The small molecule below binds the protein below.
Small molecule (SMILES): CC(=O)N[C@H]1[C@H](O[C@H]2[C@H](O)[C@@H](NC(C)=O)CO[C@@H]2CO)O[C@H](CO)[C@@H](O[C@@H]2O[C@H](CO)[C@@H](O)[C@H](O)[C@@H]2O)[C@@H]1O

Sequence of chain 1.I:
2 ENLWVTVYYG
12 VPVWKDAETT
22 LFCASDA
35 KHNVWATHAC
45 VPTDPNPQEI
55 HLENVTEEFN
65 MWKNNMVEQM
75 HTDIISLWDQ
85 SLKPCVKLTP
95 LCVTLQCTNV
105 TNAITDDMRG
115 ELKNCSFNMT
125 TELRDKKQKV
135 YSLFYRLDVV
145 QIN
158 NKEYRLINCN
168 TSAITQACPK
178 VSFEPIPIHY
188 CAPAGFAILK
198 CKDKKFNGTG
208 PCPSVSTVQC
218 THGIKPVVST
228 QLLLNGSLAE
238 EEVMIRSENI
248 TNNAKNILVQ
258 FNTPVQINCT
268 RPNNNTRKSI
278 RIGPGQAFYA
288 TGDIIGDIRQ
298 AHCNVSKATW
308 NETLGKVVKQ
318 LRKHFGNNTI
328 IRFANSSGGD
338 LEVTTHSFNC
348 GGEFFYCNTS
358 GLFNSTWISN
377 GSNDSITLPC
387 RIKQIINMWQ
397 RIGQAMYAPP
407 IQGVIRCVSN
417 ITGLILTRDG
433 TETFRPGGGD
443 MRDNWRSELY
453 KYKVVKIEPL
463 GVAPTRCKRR

Binding-site contacts:
Ligand atom O7 contacts residue VAL104 of chain 1.I at 3.9 Å.
Ligand atom C2 contacts residue TYR135 of chain 1.I at 4.3 Å (hydrophobic).
Ligand atom N2 contacts residue ASN118 of chain 1.I at 3.0 Å (h-bond).
Ligand atom C2 contacts residue ASN118 of chain 1.I at 2.5 Å.
Ligand atom O6 contacts residue SER120 of chain 1.I at 4.0 Å.
Ligand atom C1 contacts residue ASN118 of chain 1.I at 1.4 Å.
Ligand atom C1 contacts residue TYR135 of chain 1.I at 3.7 Å (hydrophobic).
Ligand atom O6 contacts residue TYR135 of chain 1.I at 4.0 Å.
Ligand atom C8 contacts residue VAL104 of chain 1.I at 4.1 Å (hydrophobic).
Ligand atom C3 contacts residue ASN118 of chain 1.I at 3.8 Å.
Ligand atom O5 contacts residue TYR135 of chain 1.I at 4.2 Å.
Ligand atom C8 contacts residue ASP290 of chain 1.I at 4.3 Å.
Ligand atom C3 contacts residue TYR135 of chain 1.I at 4.1 Å (hydrophobic).
Ligand atom N2 contacts residue TYR135 of chain 1.I at 4.2 Å.
Ligand atom O4 contacts residue TYR135 of chain 1.I at 4.2 Å.
Ligand atom C7 contacts residue VAL104 of chain 1.I at 4.4 Å (hydrophobic).
Ligand atom C8 contacts residue LEU137 of chain 1.I at 4.3 Å (hydrophobic).
Ligand atom O5 contacts residue ASN118 of chain 1.I at 2.3 Å (h-bond).
Ligand atom C4 contacts residue ASN118 of chain 1.I at 4.2 Å.
Ligand atom C7 contacts residue ASN118 of chain 1.I at 3.3 Å.
Ligand atom O6 contacts residue ASN118 of chain 1.I at 4.4 Å.
Ligand atom C5 contacts residue ASN118 of chain 1.I at 3.7 Å.
Ligand atom O7 contacts residue ASN118 of chain 1.I at 3.0 Å (h-bond).
Ligand atom C5 contacts residue TYR135 of chain 1.I at 4.0 Å (hydrophobic).